Binding-site contacts:
Ligand atom O7 contacts residue ASN1165 of chain 1.B at 3.3 Å (h-bond).
Ligand atom C3 contacts residue ASN1165 of chain 1.B at 3.8 Å.
Ligand atom O5 contacts residue ASN1165 of chain 1.B at 2.4 Å (h-bond).
Ligand atom C5 contacts residue ASN1165 of chain 1.B at 3.7 Å.
Ligand atom C1 contacts residue ASN1165 of chain 1.B at 1.4 Å.
Ligand atom C7 contacts residue ASN1165 of chain 1.B at 3.3 Å.
Ligand atom C4 contacts residue ASN1165 of chain 1.B at 4.2 Å.
Ligand atom C8 contacts residue VAL1164 of chain 1.B at 4.0 Å (hydrophobic).
Ligand atom C2 contacts residue ASN1165 of chain 1.B at 2.5 Å.
Ligand atom N2 contacts residue ASN1165 of chain 1.B at 3.0 Å (h-bond).
Ligand atom C8 contacts residue ILE1163 of chain 1.B at 3.6 Å (hydrophobic).
Ligand atom C8 contacts residue ASN1165 of chain 1.B at 3.9 Å.

Sequence of chain 1.B:
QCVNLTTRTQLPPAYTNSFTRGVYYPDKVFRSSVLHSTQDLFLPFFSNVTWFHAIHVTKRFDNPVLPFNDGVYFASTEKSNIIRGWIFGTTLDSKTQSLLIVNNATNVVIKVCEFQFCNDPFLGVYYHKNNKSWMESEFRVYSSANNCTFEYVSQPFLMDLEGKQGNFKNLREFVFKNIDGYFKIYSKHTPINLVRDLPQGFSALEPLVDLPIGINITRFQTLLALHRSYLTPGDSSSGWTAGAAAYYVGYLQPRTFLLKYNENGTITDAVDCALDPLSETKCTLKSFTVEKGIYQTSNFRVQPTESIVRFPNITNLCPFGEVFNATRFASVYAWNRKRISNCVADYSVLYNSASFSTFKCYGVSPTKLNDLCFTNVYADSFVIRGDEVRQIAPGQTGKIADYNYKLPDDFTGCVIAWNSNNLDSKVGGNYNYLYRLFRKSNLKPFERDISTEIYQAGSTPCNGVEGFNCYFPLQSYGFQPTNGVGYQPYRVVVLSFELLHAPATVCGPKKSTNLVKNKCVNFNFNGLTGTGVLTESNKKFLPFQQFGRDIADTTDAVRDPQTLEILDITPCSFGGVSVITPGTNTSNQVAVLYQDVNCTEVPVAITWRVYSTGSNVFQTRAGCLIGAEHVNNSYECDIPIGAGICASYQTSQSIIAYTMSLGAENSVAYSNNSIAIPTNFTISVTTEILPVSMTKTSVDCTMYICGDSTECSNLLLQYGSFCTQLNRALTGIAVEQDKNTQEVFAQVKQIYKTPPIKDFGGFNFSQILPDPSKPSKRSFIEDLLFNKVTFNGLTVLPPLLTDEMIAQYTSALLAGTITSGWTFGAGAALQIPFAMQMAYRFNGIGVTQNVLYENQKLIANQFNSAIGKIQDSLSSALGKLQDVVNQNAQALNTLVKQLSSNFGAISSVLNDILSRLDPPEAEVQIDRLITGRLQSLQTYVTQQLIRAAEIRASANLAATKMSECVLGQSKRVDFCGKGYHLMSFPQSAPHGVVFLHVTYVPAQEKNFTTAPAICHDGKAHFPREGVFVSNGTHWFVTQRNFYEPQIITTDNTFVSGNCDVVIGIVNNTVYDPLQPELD

A protein and the small-molecule ligand that binds it are described below.
Small molecule (SMILES): CC(=O)N[C@@H]1[C@@H](O)[C@H](O)[C@@H](CO)O[C@H]1O